Sequence of chain 4.A:
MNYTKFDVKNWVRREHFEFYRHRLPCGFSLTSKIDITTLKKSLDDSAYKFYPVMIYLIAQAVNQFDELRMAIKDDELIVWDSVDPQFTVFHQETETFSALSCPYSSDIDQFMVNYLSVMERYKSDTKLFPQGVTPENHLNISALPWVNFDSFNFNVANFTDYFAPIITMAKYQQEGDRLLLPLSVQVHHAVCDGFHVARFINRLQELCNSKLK

Binding-site contacts:
Ligand atom C5 contacts residue PHE154 of chain 4.A at 3.8 Å (hydrophobic).
Ligand atom CL2 contacts residue PHE19 of chain 5.A at 4.2 Å.
Ligand atom CL1 contacts residue TYR20 of chain 5.A at 3.9 Å.
Ligand atom N9 contacts residue LEU24 of chain 5.A at 4.0 Å.
Ligand atom C4 contacts residue SER142 of chain 4.A at 4.0 Å.
Ligand atom O5 contacts residue ILE166 of chain 4.A at 3.8 Å.
Ligand atom C9 contacts residue LEU24 of chain 5.A at 4.2 Å (hydrophobic).
Ligand atom O2 contacts residue TYR20 of chain 5.A at 2.8 Å (h-bond).
Ligand atom C3 contacts residue PHE154 of chain 4.A at 4.2 Å (hydrophobic).
Ligand atom C2 contacts residue TYR20 of chain 5.A at 3.6 Å (hydrophobic).
Ligand atom CL1 contacts residue PHE129 of chain 4.A at 3.6 Å.
Ligand atom C2 contacts residue ASN140 of chain 4.A at 4.3 Å.
Ligand atom O9B contacts residue TYR162 of chain 4.A at 3.4 Å.
Ligand atom C1 contacts residue GLN86 of chain 4.A at 4.0 Å.
Ligand atom C5 contacts residue ILE166 of chain 4.A at 3.9 Å (hydrophobic).
Ligand atom CL1 contacts residue ALA99 of chain 4.A at 3.9 Å.
Ligand atom C1 contacts residue ASN140 of chain 4.A at 3.7 Å.
Ligand atom N9 contacts residue ILE166 of chain 4.A at 3.9 Å.
Ligand atom C7 contacts residue ILE166 of chain 4.A at 4.3 Å (hydrophobic).
Ligand atom O9B contacts residue LEU24 of chain 5.A at 4.2 Å.
Ligand atom O4 contacts residue SER142 of chain 4.A at 3.6 Å.
Ligand atom O9A contacts residue ILE166 of chain 4.A at 4.2 Å.
Ligand atom C4 contacts residue THR88 of chain 4.A at 3.9 Å.
Ligand atom C11 contacts residue ILE166 of chain 4.A at 4.2 Å (hydrophobic).
Ligand atom O5 contacts residue ASN140 of chain 4.A at 3.4 Å.
Ligand atom O9A contacts residue VAL156 of chain 4.A at 3.3 Å.
Ligand atom CL2 contacts residue PHE129 of chain 4.A at 4.0 Å.
Ligand atom O9A contacts residue LEU24 of chain 5.A at 4.0 Å.
Ligand atom C10 contacts residue ASN140 of chain 4.A at 4.2 Å.
Ligand atom C10 contacts residue ILE166 of chain 4.A at 4.0 Å (hydrophobic).
Ligand atom N2 contacts residue ASN140 of chain 4.A at 3.9 Å.
Ligand atom C8 contacts residue ILE166 of chain 4.A at 4.0 Å (hydrophobic).
Ligand atom C6 contacts residue ILE166 of chain 4.A at 3.9 Å (hydrophobic).
Ligand atom C10 contacts residue TYR162 of chain 4.A at 4.2 Å (hydrophobic).
Ligand atom N9 contacts residue TYR162 of chain 4.A at 4.2 Å.
Ligand atom C9 contacts residue ILE166 of chain 4.A at 3.7 Å (hydrophobic).
Ligand atom O4 contacts residue PHE154 of chain 4.A at 3.5 Å.
Ligand atom C7 contacts residue PHE154 of chain 4.A at 4.0 Å (hydrophobic).
Ligand atom C11 contacts residue ASN140 of chain 4.A at 3.7 Å.
Ligand atom CL1 contacts residue LEU128 of chain 4.A at 4.0 Å.

A small-molecule ligand and the protein it binds are described below.
Small molecule (SMILES): O=C(N[C@H](CO)[C@H](O)c1ccc([N+](=O)[O-])cc1)C(Cl)Cl

Sequence of chain 5.A:
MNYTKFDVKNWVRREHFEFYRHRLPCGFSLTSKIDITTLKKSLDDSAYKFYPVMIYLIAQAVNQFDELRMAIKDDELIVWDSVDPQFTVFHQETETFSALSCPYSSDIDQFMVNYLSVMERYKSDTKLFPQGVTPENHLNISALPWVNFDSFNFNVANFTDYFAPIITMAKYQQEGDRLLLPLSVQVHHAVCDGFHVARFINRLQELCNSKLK